Binding-site contacts:
Ligand atom C4 contacts residue ASN65 of chain 3.A at 4.2 Å.
Ligand atom C6 contacts residue TRP357 of chain 3.A at 4.2 Å (hydrophobic).
Ligand atom C8 contacts residue TRP357 of chain 3.A at 3.2 Å (hydrophobic).
Ligand atom C1 contacts residue TRP357 of chain 3.A at 3.9 Å (hydrophobic).
Ligand atom O4 contacts residue TRP357 of chain 3.A at 4.3 Å.
Ligand atom O5 contacts residue ASN65 of chain 3.A at 2.3 Å (h-bond).
Ligand atom C2 contacts residue ASN65 of chain 3.A at 2.6 Å.
Ligand atom C3 contacts residue ASN65 of chain 3.A at 3.9 Å.
Ligand atom O7 contacts residue ASN65 of chain 3.A at 3.8 Å.
Ligand atom N2 contacts residue ASN65 of chain 3.A at 3.1 Å (h-bond).
Ligand atom C3 contacts residue TRP357 of chain 3.A at 4.0 Å (hydrophobic).
Ligand atom C7 contacts residue ASN65 of chain 3.A at 3.7 Å.
Ligand atom C2 contacts residue TRP357 of chain 3.A at 4.2 Å (hydrophobic).
Ligand atom C6 contacts residue ASN65 of chain 3.A at 4.4 Å.
Ligand atom C5 contacts residue TRP357 of chain 3.A at 3.8 Å (hydrophobic).
Ligand atom O5 contacts residue TRP357 of chain 3.A at 4.5 Å.
Ligand atom C7 contacts residue TRP357 of chain 3.A at 3.7 Å (hydrophobic).
Ligand atom C4 contacts residue TRP357 of chain 3.A at 4.5 Å (hydrophobic).
Ligand atom N2 contacts residue TRP357 of chain 3.A at 3.2 Å (h-bond).
Ligand atom C5 contacts residue ASN65 of chain 3.A at 3.5 Å.
Ligand atom C1 contacts residue ASN65 of chain 3.A at 1.4 Å.

Sequence of chain 3.A:
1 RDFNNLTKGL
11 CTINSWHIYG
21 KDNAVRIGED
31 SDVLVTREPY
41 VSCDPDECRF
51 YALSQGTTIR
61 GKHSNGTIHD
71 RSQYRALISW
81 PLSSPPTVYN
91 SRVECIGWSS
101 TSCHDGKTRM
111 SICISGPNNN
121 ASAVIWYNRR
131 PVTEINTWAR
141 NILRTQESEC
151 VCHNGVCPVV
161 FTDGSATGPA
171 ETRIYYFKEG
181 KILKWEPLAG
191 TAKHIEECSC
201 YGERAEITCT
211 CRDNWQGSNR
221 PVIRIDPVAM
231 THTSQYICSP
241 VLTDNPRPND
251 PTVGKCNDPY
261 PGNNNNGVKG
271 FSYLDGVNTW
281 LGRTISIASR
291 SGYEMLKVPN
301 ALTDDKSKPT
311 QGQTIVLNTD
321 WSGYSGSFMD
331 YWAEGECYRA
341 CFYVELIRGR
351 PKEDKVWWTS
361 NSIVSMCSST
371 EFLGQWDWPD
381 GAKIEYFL

A protein and the small-molecule ligand that binds it are described below.
Small molecule (SMILES): CC(=O)N[C@@H]1[C@@H](O)[C@H](O)[C@@H](CO)O[C@H]1O